Binding-site contacts:
Ligand atom O2 contacts residue ASN108 of chain 1.E at 3.4 Å (h-bond).
Ligand atom C4 contacts residue TYR37 of chain 1.E at 4.2 Å (hydrophobic).
Ligand atom C5 contacts residue PHB1 of chain 1.Z at 3.6 Å.
Ligand atom O4 contacts residue CA1 of chain 1.X at 2.7 Å.
Ligand atom O6 contacts residue GLN54 of chain 1.E at 2.6 Å (h-bond).
Ligand atom C3 contacts residue THR105 of chain 1.E at 4.0 Å.
Ligand atom C5 contacts residue HIS51 of chain 1.E at 4.1 Å.
Ligand atom C2 contacts residue PHB1 of chain 1.Z at 2.4 Å.
Ligand atom O6 contacts residue VAL102 of chain 1.E at 4.1 Å.
Ligand atom O5 contacts residue GLN54 of chain 1.E at 4.0 Å.
Ligand atom C2 contacts residue TYR37 of chain 1.E at 3.4 Å (hydrophobic).
Ligand atom C1 contacts residue PHB1 of chain 1.Z at 1.4 Å.
Ligand atom C4 contacts residue THR105 of chain 1.E at 3.7 Å.
Ligand atom C6 contacts residue VAL102 of chain 1.E at 3.8 Å (hydrophobic).
Ligand atom O3 contacts residue CA1 of chain 1.X at 2.9 Å.
Ligand atom C6 contacts residue HIS51 of chain 1.E at 3.4 Å.
Ligand atom O4 contacts residue THR105 of chain 1.E at 3.5 Å (h-bond).
Ligand atom O4 contacts residue TYR37 of chain 1.E at 3.3 Å (h-bond).
Ligand atom C3 contacts residue PHB1 of chain 1.Z at 3.7 Å.
Ligand atom C2 contacts residue CA1 of chain 1.X at 4.0 Å.
Ligand atom O3 contacts residue ASN108 of chain 1.E at 3.5 Å (h-bond).
Ligand atom C4 contacts residue CA1 of chain 1.X at 3.6 Å.
Ligand atom C3 contacts residue TYR37 of chain 1.E at 4.1 Å (hydrophobic).
Ligand atom C4 contacts residue PHB1 of chain 1.Z at 4.2 Å.
Ligand atom O6 contacts residue HIS51 of chain 1.E at 2.8 Å (h-bond).
Ligand atom O3 contacts residue THR105 of chain 1.E at 3.3 Å.
Ligand atom C6 contacts residue CYS63 of chain 1.E at 4.2 Å (hydrophobic).
Ligand atom C3 contacts residue CA1 of chain 1.X at 3.6 Å.
Ligand atom O3 contacts residue TYR37 of chain 1.E at 4.0 Å.
Ligand atom C6 contacts residue GLN54 of chain 1.E at 3.6 Å.
Ligand atom O5 contacts residue TYR37 of chain 1.E at 3.6 Å.
Ligand atom C6 contacts residue ASP101 of chain 1.E at 3.9 Å.
Ligand atom O2 contacts residue TYR37 of chain 1.E at 4.0 Å.
Ligand atom O5 contacts residue PHB1 of chain 1.Z at 2.3 Å (h-bond).
Ligand atom O5 contacts residue HIS51 of chain 1.E at 3.5 Å (h-bond).
Ligand atom O2 contacts residue PHB1 of chain 1.Z at 2.9 Å (h-bond).
Ligand atom C4 contacts residue ASP101 of chain 1.E at 3.7 Å.
Ligand atom C1 contacts residue TYR37 of chain 1.E at 4.1 Å (hydrophobic).
Ligand atom C5 contacts residue GLN54 of chain 1.E at 3.6 Å.
Ligand atom O4 contacts residue ASP101 of chain 1.E at 2.8 Å (salt-bridge).

A protein and the small-molecule ligand that binds it are described below.
Small molecule (SMILES): OC[C@H]1O[C@@H](O)[C@H](O)[C@@H](O)[C@H]1O

Sequence of chain 1.E:
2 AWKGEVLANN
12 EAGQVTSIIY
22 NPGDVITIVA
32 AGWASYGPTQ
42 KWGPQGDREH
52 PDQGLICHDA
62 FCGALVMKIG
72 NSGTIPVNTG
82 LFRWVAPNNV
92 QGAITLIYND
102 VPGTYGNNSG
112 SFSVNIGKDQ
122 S